Binding-site contacts:
Ligand atom O12 contacts residue ALA248 of chain 1.B at 2.9 Å.
Ligand atom C09 contacts residue LEU246 of chain 1.B at 3.8 Å (hydrophobic).
Ligand atom CL2 contacts residue VAL313 of chain 1.B at 3.3 Å.
Ligand atom C17 contacts residue LYS350 of chain 1.B at 3.9 Å.
Ligand atom C13 contacts residue LEU253 of chain 1.B at 3.9 Å (hydrophobic).
Ligand atom C17 contacts residue ASN256 of chain 1.B at 3.3 Å.
Ligand atom C02 contacts residue VAL236 of chain 1.B at 2.9 Å (hydrophobic).
Ligand atom C15 contacts residue THR179 of chain 1.A at 2.9 Å.
Ligand atom C11 contacts residue ALA248 of chain 1.B at 3.5 Å (hydrophobic).
Ligand atom C21 contacts residue MET257 of chain 1.B at 3.4 Å (hydrophobic).
Ligand atom C15 contacts residue ASN256 of chain 1.B at 3.3 Å.
Ligand atom C03 contacts residue CYS239 of chain 1.B at 3.9 Å (hydrophobic).
Ligand atom N16 contacts residue THR179 of chain 1.A at 2.5 Å (h-bond).
Ligand atom C01 contacts residue VAL236 of chain 1.B at 3.7 Å (hydrophobic).
Ligand atom C05 contacts residue ALA248 of chain 1.B at 3.7 Å (hydrophobic).
Ligand atom C18 contacts residue ASN256 of chain 1.B at 3.3 Å.
Ligand atom C01 contacts residue LEU253 of chain 1.B at 3.7 Å (hydrophobic).
Ligand atom O12 contacts residue ASP249 of chain 1.B at 3.5 Å (salt-bridge).
Ligand atom C17 contacts residue THR179 of chain 1.A at 3.8 Å.
Ligand atom C06 contacts residue ALA248 of chain 1.B at 3.9 Å (hydrophobic).
Ligand atom C19 contacts residue LYS350 of chain 1.B at 3.4 Å.
Ligand atom C01 contacts residue LEU240 of chain 1.B at 3.6 Å (hydrophobic).
Ligand atom C20 contacts residue ASN256 of chain 1.B at 3.8 Å.
Ligand atom N16 contacts residue ALA180 of chain 1.A at 3.9 Å.
Ligand atom N16 contacts residue ASN256 of chain 1.B at 3.4 Å.
Ligand atom C22 contacts residue ASN256 of chain 1.B at 3.6 Å.
Ligand atom C20 contacts residue LYS350 of chain 1.B at 3.4 Å.
Ligand atom C04 contacts residue CYS239 of chain 1.B at 3.9 Å (hydrophobic).
Ligand atom C06 contacts residue LEU253 of chain 1.B at 3.8 Å (hydrophobic).
Ligand atom N16 contacts residue LYS350 of chain 1.B at 3.9 Å.
Ligand atom CL2 contacts residue ASN348 of chain 1.B at 2.9 Å.
Ligand atom C21 contacts residue ASN256 of chain 1.B at 3.8 Å.
Ligand atom C06 contacts residue LEU240 of chain 1.B at 3.7 Å (hydrophobic).
Ligand atom C21 contacts residue LYS350 of chain 1.B at 3.9 Å.
Ligand atom C15 contacts residue LEU246 of chain 1.B at 3.9 Å (hydrophobic).
Ligand atom C05 contacts residue LEU253 of chain 1.B at 3.8 Å (hydrophobic).
Ligand atom C19 contacts residue ASN256 of chain 1.B at 3.6 Å.
Ligand atom C14 contacts residue ASN256 of chain 1.B at 3.6 Å.
Ligand atom C21 contacts residue VAL313 of chain 1.B at 3.9 Å (hydrophobic).
Ligand atom C20 contacts residue VAL313 of chain 1.B at 3.9 Å (hydrophobic).

Sequence of chain 1.A:
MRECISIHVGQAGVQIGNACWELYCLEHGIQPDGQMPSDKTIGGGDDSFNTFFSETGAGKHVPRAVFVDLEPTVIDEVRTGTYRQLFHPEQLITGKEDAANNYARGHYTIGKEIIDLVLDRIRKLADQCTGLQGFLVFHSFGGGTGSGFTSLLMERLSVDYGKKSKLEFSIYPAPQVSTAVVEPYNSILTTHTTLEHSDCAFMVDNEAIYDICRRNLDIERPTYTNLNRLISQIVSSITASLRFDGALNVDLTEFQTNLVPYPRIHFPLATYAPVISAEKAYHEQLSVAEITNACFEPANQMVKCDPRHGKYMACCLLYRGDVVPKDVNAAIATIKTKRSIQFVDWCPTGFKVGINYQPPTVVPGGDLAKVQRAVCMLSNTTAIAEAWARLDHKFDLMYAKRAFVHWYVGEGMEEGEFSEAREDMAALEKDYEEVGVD

Sequence of chain 1.B:
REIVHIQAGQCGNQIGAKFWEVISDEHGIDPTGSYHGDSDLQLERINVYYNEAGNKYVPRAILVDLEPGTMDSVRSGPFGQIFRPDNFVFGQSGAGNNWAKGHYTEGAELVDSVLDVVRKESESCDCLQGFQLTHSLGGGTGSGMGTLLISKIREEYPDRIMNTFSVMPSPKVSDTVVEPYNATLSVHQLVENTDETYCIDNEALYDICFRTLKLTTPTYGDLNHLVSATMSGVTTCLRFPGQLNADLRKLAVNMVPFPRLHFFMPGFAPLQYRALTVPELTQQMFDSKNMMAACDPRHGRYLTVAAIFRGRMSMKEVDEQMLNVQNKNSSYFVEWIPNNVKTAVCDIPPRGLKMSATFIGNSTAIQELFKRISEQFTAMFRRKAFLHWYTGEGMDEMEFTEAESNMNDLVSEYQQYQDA

The small molecule below binds the protein below.
Small molecule (SMILES): O=C1c2ccccc2CCC[C@@H]1Cc1c[nH]c2cc(Cl)ccc12